A protein and the small-molecule ligand that binds it are described below.
Small molecule (SMILES): CC(=O)N[C@@H]1[C@@H](O)[C@H](O)[C@@H](CO)O[C@H]1O

Binding-site contacts:
Ligand atom C3 contacts residue ASN80 of chain 1.A at 3.8 Å.
Ligand atom N2 contacts residue ASN80 of chain 1.A at 2.9 Å (h-bond).
Ligand atom O7 contacts residue ASN80 of chain 1.A at 4.3 Å.
Ligand atom C8 contacts residue PRO78 of chain 1.A at 4.3 Å (hydrophobic).
Ligand atom C6 contacts residue HIS119 of chain 1.A at 3.9 Å.
Ligand atom C8 contacts residue LEU79 of chain 1.A at 4.4 Å (hydrophobic).
Ligand atom C1 contacts residue ASN80 of chain 1.A at 1.4 Å.
Ligand atom C5 contacts residue HIS119 of chain 1.A at 3.9 Å.
Ligand atom C4 contacts residue ASN80 of chain 1.A at 4.2 Å.
Ligand atom C1 contacts residue HIS119 of chain 1.A at 4.0 Å.
Ligand atom C5 contacts residue ASN80 of chain 1.A at 3.7 Å.
Ligand atom O5 contacts residue ASN80 of chain 1.A at 2.4 Å (h-bond).
Ligand atom C7 contacts residue ASN80 of chain 1.A at 3.8 Å.
Ligand atom O5 contacts residue HIS119 of chain 1.A at 3.3 Å.
Ligand atom C2 contacts residue ASN80 of chain 1.A at 2.5 Å.

Sequence of chain 1.A:
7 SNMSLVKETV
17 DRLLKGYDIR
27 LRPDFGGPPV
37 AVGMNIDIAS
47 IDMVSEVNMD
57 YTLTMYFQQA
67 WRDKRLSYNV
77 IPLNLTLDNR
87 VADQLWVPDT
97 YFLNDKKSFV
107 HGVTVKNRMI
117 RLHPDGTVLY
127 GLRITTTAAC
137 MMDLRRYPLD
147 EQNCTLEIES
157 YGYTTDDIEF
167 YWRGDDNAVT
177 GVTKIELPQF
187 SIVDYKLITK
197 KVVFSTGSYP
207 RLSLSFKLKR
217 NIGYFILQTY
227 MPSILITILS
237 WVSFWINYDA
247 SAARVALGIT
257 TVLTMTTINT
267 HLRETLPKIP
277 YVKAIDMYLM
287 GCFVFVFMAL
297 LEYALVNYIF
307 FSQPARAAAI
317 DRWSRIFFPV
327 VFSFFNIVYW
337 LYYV